This small molecule binds to this protein.
Small molecule (SMILES): CC(=O)N[C@H]1[C@H](O[C@H]2[C@H](O)[C@@H](NC(C)=O)CO[C@@H]2CO)O[C@H](CO)[C@@H](O[C@@H]2O[C@H](CO[C@H]3O[C@H](CO)[C@@H](O)[C@H](O)[C@@H]3O)[C@@H](O)[C@H](O[C@H]3O[C@H](CO)[C@@H](O)[C@H](O)[C@@H]3O[C@H]3O[C@H](CO)[C@@H](O)[C@H](O)[C@@H]3O)[C@@H]2O)[C@@H]1O

Binding-site contacts:
Ligand atom O5 contacts residue ASN232 of chain 3.A at 2.9 Å (h-bond).
Ligand atom C4 contacts residue VAL414 of chain 3.A at 4.1 Å (hydrophobic).
Ligand atom O6 contacts residue NAG1 of chain 3.Y at 4.4 Å.
Ligand atom O6 contacts residue SER179 of chain 3.A at 3.2 Å.
Ligand atom C6 contacts residue SER179 of chain 3.A at 3.7 Å.
Ligand atom O5 contacts residue CYS413 of chain 3.A at 4.2 Å.
Ligand atom C4 contacts residue LYS35 of chain 3.A at 4.1 Å.
Ligand atom O6 contacts residue CYS347 of chain 3.A at 3.9 Å.
Ligand atom O5 contacts residue NAG1 of chain 3.Y at 3.5 Å (h-bond).
Ligand atom C5 contacts residue VAL414 of chain 3.A at 3.6 Å (hydrophobic).
Ligand atom C4 contacts residue GLU181 of chain 3.A at 4.3 Å.
Ligand atom C3 contacts residue GLN408 of chain 3.A at 4.3 Å.
Ligand atom O4 contacts residue VAL414 of chain 3.A at 4.0 Å.
Ligand atom C3 contacts residue CYS413 of chain 3.A at 4.3 Å (hydrophobic).
Ligand atom C3 contacts residue LYS35 of chain 3.A at 4.0 Å.
Ligand atom C8 contacts residue ASN346 of chain 3.A at 3.1 Å.
Ligand atom C1 contacts residue ASN232 of chain 3.A at 3.1 Å.
Ligand atom C1 contacts residue GLU181 of chain 3.A at 3.9 Å.
Ligand atom C3 contacts residue GLU181 of chain 3.A at 4.1 Å.
Ligand atom O6 contacts residue GLU181 of chain 3.A at 4.1 Å.
Ligand atom C6 contacts residue GLY348 of chain 3.A at 4.3 Å.
Ligand atom O3 contacts residue GLN408 of chain 3.A at 3.0 Å (h-bond).
Ligand atom O7 contacts residue PRO182 of chain 3.A at 3.6 Å.
Ligand atom C3 contacts residue VAL414 of chain 3.A at 4.0 Å (hydrophobic).
Ligand atom O4 contacts residue LYS35 of chain 3.A at 3.0 Å.
Ligand atom O7 contacts residue ASN346 of chain 3.A at 4.2 Å.
Ligand atom C2 contacts residue SER415 of chain 3.A at 4.0 Å.
Ligand atom C6 contacts residue ARG412 of chain 3.A at 4.2 Å.
Ligand atom O4 contacts residue GLU181 of chain 3.A at 4.1 Å.
Ligand atom O3 contacts residue CYS413 of chain 3.A at 3.7 Å.
Ligand atom C1 contacts residue SER415 of chain 3.A at 3.4 Å.
Ligand atom C1 contacts residue NAG1 of chain 3.Y at 4.3 Å.
Ligand atom C5 contacts residue NAG1 of chain 3.Y at 4.0 Å.
Ligand atom C5 contacts residue GLU181 of chain 3.A at 3.9 Å.
Ligand atom N2 contacts residue SER415 of chain 3.A at 3.6 Å (h-bond).
Ligand atom O3 contacts residue LYS35 of chain 3.A at 3.1 Å.
Ligand atom C6 contacts residue NAG1 of chain 3.Y at 3.8 Å.
Ligand atom C5 contacts residue ASN232 of chain 3.A at 4.1 Å.
Ligand atom C7 contacts residue ASN346 of chain 3.A at 3.9 Å.
Ligand atom O6 contacts residue GLY348 of chain 3.A at 3.2 Å (h-bond).

Sequence of chain 3.A:
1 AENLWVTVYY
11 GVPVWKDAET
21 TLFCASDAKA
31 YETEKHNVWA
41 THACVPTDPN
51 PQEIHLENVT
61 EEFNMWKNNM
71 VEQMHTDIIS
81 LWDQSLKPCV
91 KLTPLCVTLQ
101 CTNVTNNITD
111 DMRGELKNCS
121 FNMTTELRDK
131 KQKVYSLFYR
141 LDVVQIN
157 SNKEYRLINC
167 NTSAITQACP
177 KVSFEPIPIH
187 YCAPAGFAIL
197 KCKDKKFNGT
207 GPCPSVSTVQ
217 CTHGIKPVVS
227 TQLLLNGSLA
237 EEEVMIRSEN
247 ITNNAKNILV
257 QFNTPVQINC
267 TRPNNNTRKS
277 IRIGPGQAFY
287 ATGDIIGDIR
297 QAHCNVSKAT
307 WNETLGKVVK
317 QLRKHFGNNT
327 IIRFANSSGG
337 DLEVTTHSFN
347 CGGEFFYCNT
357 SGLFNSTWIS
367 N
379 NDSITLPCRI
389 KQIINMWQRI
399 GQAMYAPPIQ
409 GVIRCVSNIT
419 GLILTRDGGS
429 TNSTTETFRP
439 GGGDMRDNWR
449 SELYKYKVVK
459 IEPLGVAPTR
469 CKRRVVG